Sequence of chain 1.A:
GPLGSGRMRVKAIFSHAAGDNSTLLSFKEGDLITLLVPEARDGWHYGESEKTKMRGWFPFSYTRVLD

The protein below binds the small molecule below.
Small molecule (SMILES): O=C(O)CN(CCN(CC(=O)O)CC(=O)O)CC(=O)O

Binding-site contacts:
Ligand atom C5 contacts residue EDO1 of chain 1.C at 4.1 Å.
Ligand atom O16 contacts residue EDO1 of chain 1.C at 2.9 Å (h-bond).
Ligand atom O13 contacts residue LYS11 of chain 1.A at 2.8 Å (salt-bridge).
Ligand atom C11 contacts residue EDO1 of chain 1.E at 3.8 Å.
Ligand atom O18 contacts residue ARG64 of chain 1.A at 2.8 Å (salt-bridge).
Ligand atom O14 contacts residue ARG64 of chain 1.A at 3.1 Å (salt-bridge).
Ligand atom C11 contacts residue LEU66 of chain 1.A at 4.5 Å (hydrophobic).
Ligand atom C1 contacts residue ARG64 of chain 1.A at 3.5 Å.
Ligand atom C12 contacts residue LYS11 of chain 1.A at 3.6 Å.
Ligand atom C12 contacts residue ARG64 of chain 1.A at 3.7 Å.
Ligand atom C12 contacts residue EDO1 of chain 1.E at 3.8 Å.
Ligand atom O17 contacts residue ARG64 of chain 1.A at 2.9 Å (salt-bridge).
Ligand atom O15 contacts residue EDO1 of chain 1.C at 2.8 Å (h-bond).
Ligand atom O17 contacts residue LEU66 of chain 1.A at 3.5 Å.
Ligand atom C4 contacts residue EDO1 of chain 1.C at 4.3 Å.
Ligand atom O19 contacts residue EDO1 of chain 1.C at 3.7 Å.
Ligand atom O13 contacts residue ARG64 of chain 1.A at 4.2 Å.
Ligand atom C11 contacts residue ARG64 of chain 1.A at 4.4 Å.
Ligand atom C1 contacts residue LEU66 of chain 1.A at 3.8 Å (hydrophobic).
Ligand atom O18 contacts residue LEU66 of chain 1.A at 3.8 Å.
Ligand atom O14 contacts residue LYS11 of chain 1.A at 3.7 Å.
Ligand atom C10 contacts residue EDO1 of chain 1.C at 3.5 Å.
Ligand atom O13 contacts residue EDO1 of chain 1.E at 3.0 Å.
Ligand atom C1 contacts residue ASP67 of chain 1.A at 3.7 Å.
Ligand atom O17 contacts residue ASP67 of chain 1.A at 2.9 Å (salt-bridge).
Ligand atom C2 contacts residue ASP67 of chain 1.A at 3.6 Å.